Sequence of chain 1.E:
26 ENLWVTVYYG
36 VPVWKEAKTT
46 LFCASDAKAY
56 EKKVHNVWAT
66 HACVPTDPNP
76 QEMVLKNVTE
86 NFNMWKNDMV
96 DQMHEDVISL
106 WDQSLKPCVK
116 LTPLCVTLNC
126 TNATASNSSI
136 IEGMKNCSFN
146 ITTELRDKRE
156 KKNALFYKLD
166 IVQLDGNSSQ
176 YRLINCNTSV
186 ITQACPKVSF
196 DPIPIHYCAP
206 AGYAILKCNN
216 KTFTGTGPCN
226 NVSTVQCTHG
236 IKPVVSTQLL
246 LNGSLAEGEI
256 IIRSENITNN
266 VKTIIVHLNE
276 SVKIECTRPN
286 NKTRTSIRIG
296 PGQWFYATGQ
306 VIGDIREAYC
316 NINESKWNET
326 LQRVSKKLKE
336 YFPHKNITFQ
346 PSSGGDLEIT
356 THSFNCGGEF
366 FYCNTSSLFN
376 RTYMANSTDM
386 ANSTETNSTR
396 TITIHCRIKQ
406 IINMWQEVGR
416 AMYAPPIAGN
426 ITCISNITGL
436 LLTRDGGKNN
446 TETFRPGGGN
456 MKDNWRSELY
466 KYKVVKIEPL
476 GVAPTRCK

A protein and the small-molecule ligand that binds it are described below.
Small molecule (SMILES): CC(=O)N[C@H]1[C@H](O[C@H]2[C@H](O)[C@@H](NC(C)=O)CO[C@@H]2CO)O[C@H](CO)[C@@H](O[C@@H]2O[C@H](CO)[C@@H](O)[C@H](O)[C@@H]2O)[C@@H]1O

Binding-site contacts:
Ligand atom C1 contacts residue ASN127 of chain 1.E at 1.3 Å.
Ligand atom O7 contacts residue ASN127 of chain 1.E at 3.0 Å (h-bond).
Ligand atom O5 contacts residue ASN127 of chain 1.E at 2.0 Å (h-bond).
Ligand atom C2 contacts residue ASN127 of chain 1.E at 2.2 Å.
Ligand atom C8 contacts residue ASN127 of chain 1.E at 3.3 Å.
Ligand atom C5 contacts residue ASN127 of chain 1.E at 3.4 Å.
Ligand atom C3 contacts residue ASN127 of chain 1.E at 3.5 Å.
Ligand atom N2 contacts residue ASN127 of chain 1.E at 2.8 Å (h-bond).
Ligand atom C6 contacts residue ASN127 of chain 1.E at 4.3 Å.
Ligand atom C7 contacts residue ASN127 of chain 1.E at 3.1 Å.
Ligand atom C4 contacts residue ASN127 of chain 1.E at 3.9 Å.